The protein below binds the small molecule below.
Small molecule (SMILES): CC(=O)N[C@@H]1[C@@H](O)[C@H](O)[C@@H](CO)O[C@H]1O

Sequence of chain 59.E:
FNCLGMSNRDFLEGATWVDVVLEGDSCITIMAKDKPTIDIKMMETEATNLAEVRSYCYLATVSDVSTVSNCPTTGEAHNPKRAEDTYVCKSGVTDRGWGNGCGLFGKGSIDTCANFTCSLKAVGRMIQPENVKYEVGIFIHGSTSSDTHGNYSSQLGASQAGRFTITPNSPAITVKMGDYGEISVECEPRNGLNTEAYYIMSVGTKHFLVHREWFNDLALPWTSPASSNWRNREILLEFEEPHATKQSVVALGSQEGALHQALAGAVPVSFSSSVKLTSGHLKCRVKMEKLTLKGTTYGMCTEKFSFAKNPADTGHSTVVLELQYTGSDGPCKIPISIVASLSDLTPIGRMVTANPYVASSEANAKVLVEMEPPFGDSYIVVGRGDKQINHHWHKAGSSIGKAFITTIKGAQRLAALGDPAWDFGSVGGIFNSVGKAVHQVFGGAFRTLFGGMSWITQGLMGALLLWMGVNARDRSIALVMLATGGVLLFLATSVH

Binding-site contacts:
Ligand atom C5 contacts residue ASN154 of chain 59.E at 3.6 Å.
Ligand atom O5 contacts residue SER157 of chain 59.E at 3.9 Å.
Ligand atom C1 contacts residue SER156 of chain 59.E at 4.5 Å.
Ligand atom N2 contacts residue ASN154 of chain 59.E at 2.9 Å (h-bond).
Ligand atom C1 contacts residue ASN154 of chain 59.E at 1.4 Å.
Ligand atom C8 contacts residue ASN154 of chain 59.E at 4.0 Å.
Ligand atom C3 contacts residue ASN154 of chain 59.E at 3.8 Å.
Ligand atom O7 contacts residue ASN154 of chain 59.E at 4.0 Å.
Ligand atom C4 contacts residue ASN154 of chain 59.E at 4.2 Å.
Ligand atom C1 contacts residue SER157 of chain 59.E at 4.2 Å.
Ligand atom C2 contacts residue ASN154 of chain 59.E at 2.5 Å.
Ligand atom C7 contacts residue ASN154 of chain 59.E at 3.6 Å.
Ligand atom O5 contacts residue ASN154 of chain 59.E at 2.4 Å (h-bond).